This protein binds this small molecule.
Small molecule (SMILES): CC(=O)N[C@H](Cc1ccccc1)C(=O)NCCC(=O)N[C@@H](CC1=NC=NC1)C(=O)N1CCC[C@@H]1C(N)=O

Sequence of chain 1.B:
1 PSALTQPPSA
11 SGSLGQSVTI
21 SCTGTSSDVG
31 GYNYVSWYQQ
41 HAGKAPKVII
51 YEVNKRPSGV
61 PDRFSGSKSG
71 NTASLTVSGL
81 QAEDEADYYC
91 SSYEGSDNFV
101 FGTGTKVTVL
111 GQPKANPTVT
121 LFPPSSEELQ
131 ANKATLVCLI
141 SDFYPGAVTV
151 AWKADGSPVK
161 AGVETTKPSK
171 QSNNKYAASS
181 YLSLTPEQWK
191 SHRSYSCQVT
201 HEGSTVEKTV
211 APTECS

Sequence of chain 1.A:
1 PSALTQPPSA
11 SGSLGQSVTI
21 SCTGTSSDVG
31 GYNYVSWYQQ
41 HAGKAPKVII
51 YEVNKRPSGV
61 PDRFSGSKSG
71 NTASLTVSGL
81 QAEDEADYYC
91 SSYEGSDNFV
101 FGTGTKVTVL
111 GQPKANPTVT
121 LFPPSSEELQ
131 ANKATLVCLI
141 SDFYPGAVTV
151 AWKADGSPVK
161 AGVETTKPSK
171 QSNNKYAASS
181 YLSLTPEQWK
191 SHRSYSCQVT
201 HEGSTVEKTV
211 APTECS

Binding-site contacts:
Ligand atom O contacts residue TYR93 of chain 1.A at 2.8 Å (h-bond).
Ligand atom O contacts residue PHE99 of chain 1.A at 2.8 Å.
Ligand atom CH3 contacts residue SER36 of chain 1.A at 3.9 Å.
Ligand atom CG contacts residue SER36 of chain 1.B at 3.9 Å.
Ligand atom NE2 contacts residue TYR34 of chain 1.B at 3.4 Å (h-bond).
Ligand atom CB contacts residue TYR93 of chain 1.A at 3.9 Å (hydrophobic).
Ligand atom CE1 contacts residue TYR34 of chain 1.B at 2.7 Å (hydrophobic).
Ligand atom CE2 contacts residue TYR51 of chain 1.B at 3.9 Å (hydrophobic).
Ligand atom CD2 contacts residue SER36 of chain 1.B at 2.9 Å.
Ligand atom O contacts residue PHE99 of chain 1.A at 3.5 Å.
Ligand atom CZ contacts residue TYR34 of chain 1.B at 3.5 Å (hydrophobic).
Ligand atom CB contacts residue PHE99 of chain 1.A at 3.6 Å (hydrophobic).
Ligand atom CZ contacts residue GLU52 of chain 1.B at 3.5 Å.
Ligand atom CH3 contacts residue PHE99 of chain 1.B at 3.6 Å (hydrophobic).
Ligand atom CD2 contacts residue TYR51 of chain 1.B at 3.7 Å (hydrophobic).
Ligand atom CA contacts residue TYR93 of chain 1.A at 3.9 Å (hydrophobic).
Ligand atom N contacts residue ASP97 of chain 1.A at 3.9 Å.
Ligand atom C contacts residue ASP97 of chain 1.A at 3.7 Å.
Ligand atom C contacts residue PHE99 of chain 1.B at 3.9 Å (hydrophobic).
Ligand atom N contacts residue PHE99 of chain 1.B at 3.5 Å.
Ligand atom O contacts residue TYR34 of chain 1.B at 3.4 Å.
Ligand atom CE1 contacts residue TYR34 of chain 1.B at 3.9 Å (hydrophobic).
Ligand atom N contacts residue PHE99 of chain 1.B at 3.5 Å.
Ligand atom CE2 contacts residue SER36 of chain 1.B at 3.7 Å.
Ligand atom CE2 contacts residue GLU52 of chain 1.B at 3.4 Å.
Ligand atom CE1 contacts residue GLU52 of chain 1.B at 3.8 Å.
Ligand atom O contacts residue TYR93 of chain 1.B at 3.5 Å.
Ligand atom ND1 contacts residue TYR34 of chain 1.B at 3.3 Å (h-bond).
Ligand atom O contacts residue TYR38 of chain 1.A at 3.4 Å (h-bond).
Ligand atom C contacts residue PHE99 of chain 1.A at 3.7 Å (hydrophobic).
Ligand atom CA contacts residue TYR93 of chain 1.B at 3.6 Å (hydrophobic).
Ligand atom C contacts residue PHE99 of chain 1.B at 3.7 Å (hydrophobic).
Ligand atom CA contacts residue PHE99 of chain 1.B at 3.9 Å (hydrophobic).
Ligand atom C contacts residue TYR93 of chain 1.A at 3.3 Å (hydrophobic).
Ligand atom C contacts residue TYR38 of chain 1.A at 3.7 Å (hydrophobic).
Ligand atom O contacts residue PHE99 of chain 1.A at 3.5 Å.
Ligand atom CA contacts residue PHE99 of chain 1.A at 3.9 Å (hydrophobic).
Ligand atom O contacts residue ASP97 of chain 1.A at 2.6 Å (salt-bridge).
Ligand atom CH3 contacts residue TYR38 of chain 1.A at 3.6 Å (hydrophobic).
Ligand atom CD2 contacts residue TYR93 of chain 1.B at 3.8 Å (hydrophobic).